Sequence of chain 1.A:
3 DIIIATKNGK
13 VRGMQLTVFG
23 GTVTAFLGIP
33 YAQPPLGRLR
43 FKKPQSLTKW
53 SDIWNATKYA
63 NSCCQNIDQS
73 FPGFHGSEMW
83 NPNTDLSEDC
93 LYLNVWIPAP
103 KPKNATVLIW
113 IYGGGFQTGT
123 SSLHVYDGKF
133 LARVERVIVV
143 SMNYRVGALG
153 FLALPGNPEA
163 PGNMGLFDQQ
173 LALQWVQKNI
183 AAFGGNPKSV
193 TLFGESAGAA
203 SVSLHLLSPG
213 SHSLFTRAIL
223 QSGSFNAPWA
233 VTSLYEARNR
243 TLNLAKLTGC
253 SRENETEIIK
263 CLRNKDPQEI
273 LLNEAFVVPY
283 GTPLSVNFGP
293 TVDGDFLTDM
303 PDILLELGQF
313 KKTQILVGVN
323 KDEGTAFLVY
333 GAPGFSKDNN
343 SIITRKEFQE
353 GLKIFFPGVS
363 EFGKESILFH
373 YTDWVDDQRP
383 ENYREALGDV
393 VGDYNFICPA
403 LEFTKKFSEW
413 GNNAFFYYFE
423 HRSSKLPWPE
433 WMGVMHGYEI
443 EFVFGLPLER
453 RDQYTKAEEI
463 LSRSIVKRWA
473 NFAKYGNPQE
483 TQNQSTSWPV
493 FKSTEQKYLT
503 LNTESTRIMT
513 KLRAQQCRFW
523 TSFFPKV

Binding-site contacts:
Ligand atom O7 contacts residue ASP87 of chain 1.A at 3.0 Å (salt-bridge).
Ligand atom O10 contacts residue ASP87 of chain 1.A at 3.9 Å.
Ligand atom N5 contacts residue ASN63 of chain 1.A at 4.1 Å.
Ligand atom C10 contacts residue ASP87 of chain 1.A at 4.5 Å.
Ligand atom O1B contacts residue LYS60 of chain 1.A at 3.9 Å.
Ligand atom C10 contacts residue ASN63 of chain 1.A at 3.8 Å.
Ligand atom O10 contacts residue ASN63 of chain 1.A at 3.0 Å (h-bond).
Ligand atom C1 contacts residue LYS60 of chain 1.A at 4.3 Å.
Ligand atom N5 contacts residue ASP87 of chain 1.A at 4.1 Å.
Ligand atom O1A contacts residue LYS60 of chain 1.A at 3.9 Å.
Ligand atom C7 contacts residue ASP87 of chain 1.A at 4.4 Å.

The protein below binds the small molecule below.
Small molecule (SMILES): CC(=O)N[C@H]1[C@H]([C@H](O)[C@H](O)CO)O[C@@](O[C@@H]2[C@@H](O)[C@H](O)O[C@H](CO)[C@@H]2O)(C(=O)O)C[C@@H]1O